Sequence of chain 1.A:
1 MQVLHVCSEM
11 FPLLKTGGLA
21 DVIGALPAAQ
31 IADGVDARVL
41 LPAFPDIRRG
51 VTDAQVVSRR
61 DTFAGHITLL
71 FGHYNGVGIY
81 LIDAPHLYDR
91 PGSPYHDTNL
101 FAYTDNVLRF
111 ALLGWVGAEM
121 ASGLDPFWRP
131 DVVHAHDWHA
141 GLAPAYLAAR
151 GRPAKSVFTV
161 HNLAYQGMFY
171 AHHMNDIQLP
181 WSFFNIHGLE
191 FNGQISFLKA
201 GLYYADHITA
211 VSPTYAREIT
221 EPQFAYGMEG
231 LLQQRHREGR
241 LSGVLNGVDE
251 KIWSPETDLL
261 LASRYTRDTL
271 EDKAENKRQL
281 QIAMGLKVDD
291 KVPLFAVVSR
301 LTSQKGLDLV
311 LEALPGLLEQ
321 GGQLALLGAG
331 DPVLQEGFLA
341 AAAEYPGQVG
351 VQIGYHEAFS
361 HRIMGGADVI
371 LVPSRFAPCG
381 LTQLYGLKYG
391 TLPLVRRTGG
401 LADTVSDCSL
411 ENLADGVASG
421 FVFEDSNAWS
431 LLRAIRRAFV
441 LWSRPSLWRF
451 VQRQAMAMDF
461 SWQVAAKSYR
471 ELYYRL

The protein below binds the small molecule below.
Small molecule (SMILES): O=S(=O)(O)C[C@H](O)CN1CCN(CCO)CC1

Binding-site contacts:
Ligand atom C3 contacts residue TYR95 of chain 1.A at 3.6 Å (hydrophobic).
Ligand atom C2 contacts residue TYR95 of chain 1.A at 4.1 Å (hydrophobic).
Ligand atom C1 contacts residue HIS139 of chain 1.A at 4.2 Å.
Ligand atom O4 contacts residue TRP138 of chain 1.A at 3.1 Å (h-bond).
Ligand atom O2 contacts residue TRP138 of chain 1.A at 4.2 Å.
Ligand atom O5 contacts residue LEU19 of chain 1.A at 2.9 Å (h-bond).
Ligand atom O1 contacts residue TRP138 of chain 1.A at 2.8 Å (h-bond).
Ligand atom O5 contacts residue ADP1 of chain 1.C at 2.6 Å (h-bond).
Ligand atom O1 contacts residue TYR165 of chain 1.A at 3.9 Å.
Ligand atom C3 contacts residue HIS139 of chain 1.A at 4.0 Å.
Ligand atom C8 contacts residue ASN162 of chain 1.A at 3.8 Å.
Ligand atom C2 contacts residue TYR165 of chain 1.A at 4.2 Å (hydrophobic).
Ligand atom C6 contacts residue TYR165 of chain 1.A at 3.8 Å (hydrophobic).
Ligand atom C9 contacts residue LEU19 of chain 1.A at 3.8 Å (hydrophobic).
Ligand atom C5 contacts residue LEU19 of chain 1.A at 4.1 Å (hydrophobic).
Ligand atom C9 contacts residue ASP137 of chain 1.A at 4.0 Å.
Ligand atom C8 contacts residue ASP137 of chain 1.A at 3.8 Å.
Ligand atom S1 contacts residue TRP138 of chain 1.A at 4.0 Å.
Ligand atom C2 contacts residue HIS139 of chain 1.A at 3.2 Å.
Ligand atom C4 contacts residue GLU9 of chain 1.A at 4.0 Å.
Ligand atom O3 contacts residue TYR165 of chain 1.A at 3.4 Å.
Ligand atom C8 contacts residue ADP1 of chain 1.C at 3.9 Å.
Ligand atom C9 contacts residue HIS161 of chain 1.A at 3.6 Å.
Ligand atom O5 contacts residue GLY18 of chain 1.A at 3.5 Å (h-bond).
Ligand atom C5 contacts residue ASP137 of chain 1.A at 3.4 Å.
Ligand atom N2 contacts residue ASP137 of chain 1.A at 3.8 Å.
Ligand atom O5 contacts residue GLY17 of chain 1.A at 4.2 Å.
Ligand atom S1 contacts residue TYR165 of chain 1.A at 4.1 Å.
Ligand atom O4 contacts residue HIS139 of chain 1.A at 3.2 Å (h-bond).
Ligand atom C5 contacts residue HIS139 of chain 1.A at 4.2 Å.
Ligand atom C2 contacts residue TRP138 of chain 1.A at 4.0 Å (hydrophobic).
Ligand atom C9 contacts residue ADP1 of chain 1.C at 3.4 Å.
Ligand atom C4 contacts residue HIS139 of chain 1.A at 4.0 Å.
Ligand atom N1 contacts residue HIS139 of chain 1.A at 4.2 Å.
Ligand atom C4 contacts residue TYR95 of chain 1.A at 4.0 Å (hydrophobic).
Ligand atom C1 contacts residue TYR95 of chain 1.A at 3.5 Å (hydrophobic).
Ligand atom C7 contacts residue TYR165 of chain 1.A at 3.6 Å (hydrophobic).
Ligand atom O2 contacts residue TYR95 of chain 1.A at 3.6 Å.
Ligand atom O4 contacts residue TYR165 of chain 1.A at 3.3 Å.
Ligand atom C8 contacts residue HIS161 of chain 1.A at 4.2 Å.